This small molecule binds to this protein.
Small molecule (SMILES): CC(C)=CCC/C(C)=C/CC/C(C)=C/CS[P](=O)(O)OP(=O)(O)O

Binding-site contacts:
Ligand atom O1B contacts residue ARG308 of chain 2.D at 3.0 Å (salt-bridge).
Ligand atom O1B contacts residue LYS220 of chain 2.D at 3.0 Å (salt-bridge).
Ligand atom C5 contacts residue PHE147 of chain 2.D at 3.2 Å (hydrophobic).
Ligand atom PA contacts residue ARG169 of chain 2.D at 3.6 Å.
Ligand atom O2A contacts residue MG1 of chain 2.U at 2.2 Å.
Ligand atom O2B contacts residue GLU221 of chain 2.D at 3.0 Å (salt-bridge).
Ligand atom PB contacts residue MG1 of chain 2.V at 3.2 Å.
Ligand atom PA contacts residue MG1 of chain 2.T at 3.2 Å.
Ligand atom O3B contacts residue TYR309 of chain 2.D at 2.5 Å (h-bond).
Ligand atom O2A contacts residue ASP84 of chain 2.D at 2.9 Å (salt-bridge).
Ligand atom O1A contacts residue MG1 of chain 2.V at 2.1 Å.
Ligand atom O3B contacts residue PHE81 of chain 2.D at 3.6 Å.
Ligand atom O3A contacts residue MG1 of chain 2.V at 3.2 Å.
Ligand atom C14 contacts residue TYR61 of chain 2.D at 3.4 Å (hydrophobic).
Ligand atom C12 contacts residue TYR61 of chain 2.D at 3.2 Å (hydrophobic).
Ligand atom PA contacts residue MG1 of chain 2.V at 3.2 Å.
Ligand atom O2A contacts residue MG1 of chain 2.T at 2.2 Å.
Ligand atom O3A contacts residue MG1 of chain 2.T at 3.4 Å.
Ligand atom O2B contacts residue SER217 of chain 2.D at 2.9 Å.
Ligand atom S1 contacts residue ARG169 of chain 2.D at 3.0 Å (salt-bridge).
Ligand atom O2B contacts residue ASN213 of chain 2.D at 3.3 Å (h-bond).
Ligand atom O1B contacts residue MG1 of chain 2.T at 2.0 Å.
Ligand atom C13 contacts residue TYR61 of chain 2.D at 3.2 Å (hydrophobic).
Ligand atom C3 contacts residue PHE147 of chain 2.D at 3.6 Å (hydrophobic).
Ligand atom C9 contacts residue PHE81 of chain 2.D at 3.2 Å (hydrophobic).
Ligand atom C15 contacts residue ASN213 of chain 2.D at 3.5 Å.
Ligand atom C11 contacts residue TYR61 of chain 2.D at 3.5 Å (hydrophobic).
Ligand atom O2B contacts residue TYR309 of chain 2.D at 3.5 Å (h-bond).
Ligand atom C2 contacts residue VAL173 of chain 2.D at 3.6 Å (hydrophobic).
Ligand atom O1A contacts residue ASN213 of chain 2.D at 2.8 Å (h-bond).
Ligand atom PB contacts residue MG1 of chain 2.T at 3.3 Å.
Ligand atom O2B contacts residue MG1 of chain 2.V at 2.0 Å.
Ligand atom PB contacts residue TYR309 of chain 2.D at 3.5 Å.
Ligand atom O1B contacts residue ASP84 of chain 2.D at 3.2 Å (salt-bridge).
Ligand atom C5 contacts residue VAL173 of chain 2.D at 3.6 Å (hydrophobic).
Ligand atom C14 contacts residue VAL173 of chain 2.D at 3.5 Å (hydrophobic).
Ligand atom PA contacts residue MG1 of chain 2.U at 3.6 Å.
Ligand atom O3B contacts residue ARG308 of chain 2.D at 2.9 Å (salt-bridge).
Ligand atom O1A contacts residue ARG169 of chain 2.D at 3.2 Å (salt-bridge).
Ligand atom O1A contacts residue GLU221 of chain 2.D at 3.1 Å (salt-bridge).

Sequence of chain 2.D:
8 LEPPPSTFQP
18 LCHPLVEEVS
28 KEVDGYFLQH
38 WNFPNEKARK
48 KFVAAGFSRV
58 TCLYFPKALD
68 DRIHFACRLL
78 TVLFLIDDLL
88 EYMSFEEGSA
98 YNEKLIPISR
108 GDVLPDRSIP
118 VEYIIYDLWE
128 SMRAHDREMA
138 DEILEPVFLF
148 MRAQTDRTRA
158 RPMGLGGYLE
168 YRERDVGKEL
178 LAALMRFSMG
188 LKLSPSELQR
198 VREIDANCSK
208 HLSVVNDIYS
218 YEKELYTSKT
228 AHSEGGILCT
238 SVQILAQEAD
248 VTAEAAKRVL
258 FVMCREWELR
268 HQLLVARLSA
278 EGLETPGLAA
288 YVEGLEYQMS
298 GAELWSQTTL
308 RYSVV